The small molecule below binds the protein below.
Small molecule (SMILES): CC(=O)N[C@@H]1[C@@H](O)[C@H](O)[C@@H](CO)O[C@H]1O

Sequence of chain 1.A:
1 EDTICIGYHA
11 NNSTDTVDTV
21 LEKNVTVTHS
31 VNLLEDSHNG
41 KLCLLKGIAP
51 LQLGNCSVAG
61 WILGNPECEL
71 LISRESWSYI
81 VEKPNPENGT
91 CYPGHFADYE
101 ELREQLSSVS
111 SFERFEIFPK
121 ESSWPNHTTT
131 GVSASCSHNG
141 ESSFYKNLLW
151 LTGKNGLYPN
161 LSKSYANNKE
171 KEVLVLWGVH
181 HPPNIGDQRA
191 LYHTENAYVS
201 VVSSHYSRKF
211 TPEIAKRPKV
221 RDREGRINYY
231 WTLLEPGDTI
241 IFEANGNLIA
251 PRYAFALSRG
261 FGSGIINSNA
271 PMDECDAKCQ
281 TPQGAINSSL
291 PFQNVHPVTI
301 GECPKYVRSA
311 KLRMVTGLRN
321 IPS

Binding-site contacts:
Ligand atom C7 contacts residue ASN126 of chain 1.A at 3.3 Å.
Ligand atom C8 contacts residue ASN126 of chain 1.A at 4.4 Å.
Ligand atom O5 contacts residue ASN126 of chain 1.A at 2.4 Å (h-bond).
Ligand atom C2 contacts residue ASN126 of chain 1.A at 2.5 Å.
Ligand atom C4 contacts residue ASN126 of chain 1.A at 4.2 Å.
Ligand atom C1 contacts residue ASN126 of chain 1.A at 1.4 Å.
Ligand atom N2 contacts residue ASN126 of chain 1.A at 2.9 Å (h-bond).
Ligand atom C8 contacts residue PRO125 of chain 1.A at 3.8 Å (hydrophobic).
Ligand atom C3 contacts residue ASN126 of chain 1.A at 3.8 Å.
Ligand atom N2 contacts residue PRO125 of chain 1.A at 4.5 Å.
Ligand atom C5 contacts residue ASN126 of chain 1.A at 3.7 Å.
Ligand atom O7 contacts residue ASN126 of chain 1.A at 3.3 Å (h-bond).